Sequence of chain 1.A:
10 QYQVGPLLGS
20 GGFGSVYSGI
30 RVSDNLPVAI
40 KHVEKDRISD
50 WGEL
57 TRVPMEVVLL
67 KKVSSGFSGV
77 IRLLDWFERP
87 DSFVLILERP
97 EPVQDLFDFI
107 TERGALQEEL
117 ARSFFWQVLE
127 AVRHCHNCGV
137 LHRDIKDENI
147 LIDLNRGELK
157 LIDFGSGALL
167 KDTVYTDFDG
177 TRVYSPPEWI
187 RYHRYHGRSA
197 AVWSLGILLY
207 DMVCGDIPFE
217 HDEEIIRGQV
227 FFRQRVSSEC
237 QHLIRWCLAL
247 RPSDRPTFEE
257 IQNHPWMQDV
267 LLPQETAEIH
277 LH

Binding-site contacts:
Ligand atom C8 contacts residue VAL25 of chain 1.A at 3.9 Å (hydrophobic).
Ligand atom C12 contacts residue LEU147 of chain 1.A at 3.8 Å (hydrophobic).
Ligand atom C15 contacts residue ALA38 of chain 1.A at 3.6 Å (hydrophobic).
Ligand atom C1 contacts residue GLU62 of chain 1.A at 3.9 Å.
Ligand atom C1 contacts residue ASP159 of chain 1.A at 3.5 Å.
Ligand atom C12 contacts residue ALA38 of chain 1.A at 4.0 Å (hydrophobic).
Ligand atom O7 contacts residue ILE158 of chain 1.A at 4.0 Å.
Ligand atom C21 contacts residue GLU144 of chain 1.A at 3.7 Å.
Ligand atom N13 contacts residue ILE158 of chain 1.A at 3.9 Å.
Ligand atom C2 contacts residue ASP159 of chain 1.A at 3.4 Å.
Ligand atom C4 contacts residue ILE158 of chain 1.A at 4.0 Å (hydrophobic).
Ligand atom C5 contacts residue VAL25 of chain 1.A at 3.8 Å (hydrophobic).
Ligand atom C17 contacts residue LEU17 of chain 1.A at 3.9 Å (hydrophobic).
Ligand atom C11 contacts residue LEU147 of chain 1.A at 3.8 Å (hydrophobic).
Ligand atom C5 contacts residue ILE158 of chain 1.A at 3.8 Å (hydrophobic).
Ligand atom C6 contacts residue ASP159 of chain 1.A at 4.0 Å.
Ligand atom N22 contacts residue GLU144 of chain 1.A at 3.1 Å (salt-bridge).
Ligand atom C3 contacts residue PHE22 of chain 1.A at 3.3 Å (hydrophobic).
Ligand atom N22 contacts residue ASP101 of chain 1.A at 2.8 Å (salt-bridge).
Ligand atom C17 contacts residue LEU147 of chain 1.A at 3.7 Å (hydrophobic).
Ligand atom O7 contacts residue LEU93 of chain 1.A at 3.2 Å.
Ligand atom C4 contacts residue PHE22 of chain 1.A at 3.8 Å (hydrophobic).
Ligand atom N9 contacts residue VAL25 of chain 1.A at 3.9 Å.
Ligand atom C3 contacts residue ASP159 of chain 1.A at 3.7 Å.
Ligand atom C15 contacts residue GLU94 of chain 1.A at 3.6 Å.
Ligand atom C4 contacts residue VAL25 of chain 1.A at 3.6 Å (hydrophobic).
Ligand atom C14 contacts residue GLU94 of chain 1.A at 3.8 Å.
Ligand atom C8 contacts residue ILE158 of chain 1.A at 3.6 Å (hydrophobic).
Ligand atom C1 contacts residue LYS40 of chain 1.A at 3.5 Å.
Ligand atom C2 contacts residue PHE22 of chain 1.A at 3.7 Å (hydrophobic).
Ligand atom C16 contacts residue ARG95 of chain 1.A at 4.0 Å.
Ligand atom C16 contacts residue LEU147 of chain 1.A at 3.6 Å (hydrophobic).
Ligand atom C14 contacts residue LEU147 of chain 1.A at 3.7 Å (hydrophobic).
Ligand atom C21 contacts residue ILE158 of chain 1.A at 4.0 Å (hydrophobic).
Ligand atom C21 contacts residue ASP101 of chain 1.A at 3.1 Å.
Ligand atom N9 contacts residue ILE158 of chain 1.A at 3.6 Å.
Ligand atom C6 contacts residue ILE158 of chain 1.A at 4.0 Å (hydrophobic).
Ligand atom C14 contacts residue ALA38 of chain 1.A at 3.5 Å (hydrophobic).
Ligand atom C2 contacts residue LYS40 of chain 1.A at 3.5 Å.
Ligand atom C15 contacts residue LEU147 of chain 1.A at 3.6 Å (hydrophobic).

The small molecule below binds the protein below.
Small molecule (SMILES): NCCCNc1nc(-c2ccccc2O)nc2ccccc12